Binding-site contacts:
Ligand atom C5 contacts residue LYS203 of chain 1.A at 3.8 Å.
Ligand atom O5 contacts residue ASN190 of chain 1.A at 3.8 Å.
Ligand atom O1 contacts residue NAD1 of chain 1.C at 3.9 Å.
Ligand atom O5 contacts residue PHE182 of chain 1.A at 3.4 Å.
Ligand atom C1 contacts residue NAD1 of chain 1.C at 3.2 Å.
Ligand atom C5 contacts residue HIS334 of chain 1.A at 3.7 Å.
Ligand atom O4 contacts residue LEU183 of chain 1.A at 3.7 Å.
Ligand atom C4 contacts residue GLU202 of chain 1.A at 3.6 Å.
Ligand atom O1 contacts residue LYS120 of chain 1.A at 2.7 Å (salt-bridge).
Ligand atom S1 contacts residue ARG179 of chain 1.A at 3.7 Å.
Ligand atom O3 contacts residue LEU183 of chain 1.A at 3.8 Å.
Ligand atom O8 contacts residue HIS206 of chain 1.A at 3.3 Å (h-bond).
Ligand atom O3 contacts residue LYS185 of chain 1.A at 3.2 Å (salt-bridge).
Ligand atom C4 contacts residue PHE182 of chain 1.A at 3.7 Å (hydrophobic).
Ligand atom O5 contacts residue LEU183 of chain 1.A at 2.6 Å (h-bond).
Ligand atom O2 contacts residue GLU202 of chain 1.A at 2.4 Å (salt-bridge).
Ligand atom O8 contacts residue HIS334 of chain 1.A at 3.4 Å (h-bond).
Ligand atom O7 contacts residue NAD1 of chain 1.C at 3.3 Å.
Ligand atom O4 contacts residue PHE180 of chain 1.A at 3.5 Å.
Ligand atom O2 contacts residue NAD1 of chain 1.C at 3.2 Å.
Ligand atom O8 contacts residue TYR149 of chain 1.A at 2.6 Å (h-bond).
Ligand atom C6 contacts residue LYS203 of chain 1.A at 3.4 Å.
Ligand atom C2 contacts residue GLU202 of chain 1.A at 3.1 Å.
Ligand atom C6 contacts residue HIS206 of chain 1.A at 3.9 Å.
Ligand atom C1 contacts residue HIS206 of chain 1.A at 3.8 Å.
Ligand atom S1 contacts residue LEU183 of chain 1.A at 3.9 Å.
Ligand atom C3 contacts residue NAD1 of chain 1.C at 3.7 Å.
Ligand atom C4 contacts residue ARG179 of chain 1.A at 3.8 Å.
Ligand atom C5 contacts residue ARG179 of chain 1.A at 3.7 Å.
Ligand atom C2 contacts residue NAD1 of chain 1.C at 3.7 Å.
Ligand atom O2 contacts residue LYS120 of chain 1.A at 3.3 Å (salt-bridge).
Ligand atom O4 contacts residue ARG179 of chain 1.A at 2.7 Å (salt-bridge).
Ligand atom O5 contacts residue LYS185 of chain 1.A at 3.7 Å.
Ligand atom O1 contacts residue HIS206 of chain 1.A at 2.9 Å (h-bond).
Ligand atom C6 contacts residue TYR149 of chain 1.A at 3.4 Å (hydrophobic).
Ligand atom O6 contacts residue ARG179 of chain 1.A at 2.9 Å (salt-bridge).
Ligand atom O1 contacts residue GLU202 of chain 1.A at 3.6 Å (salt-bridge).
Ligand atom O7 contacts residue HIS334 of chain 1.A at 2.7 Å (h-bond).
Ligand atom C1 contacts residue LYS120 of chain 1.A at 3.8 Å.
Ligand atom O8 contacts residue NAD1 of chain 1.C at 2.9 Å (h-bond).

Sequence of chain 1.A:
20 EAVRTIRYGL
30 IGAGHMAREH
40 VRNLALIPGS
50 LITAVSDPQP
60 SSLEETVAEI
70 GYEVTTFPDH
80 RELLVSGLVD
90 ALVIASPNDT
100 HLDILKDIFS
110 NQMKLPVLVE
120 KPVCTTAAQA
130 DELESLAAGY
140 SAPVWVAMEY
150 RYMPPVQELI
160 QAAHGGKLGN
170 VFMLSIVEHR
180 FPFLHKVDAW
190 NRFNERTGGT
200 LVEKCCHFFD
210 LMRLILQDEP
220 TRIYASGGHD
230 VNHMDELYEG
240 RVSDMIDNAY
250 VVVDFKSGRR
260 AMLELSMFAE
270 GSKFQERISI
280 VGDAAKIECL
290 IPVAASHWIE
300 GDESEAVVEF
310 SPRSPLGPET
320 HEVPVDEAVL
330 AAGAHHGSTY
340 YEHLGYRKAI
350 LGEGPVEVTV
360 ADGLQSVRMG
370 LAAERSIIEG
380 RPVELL

A small-molecule ligand and the protein it binds are described below.
Small molecule (SMILES): O=S(=O)(O)C[C@H]1O[C@H](O)[C@H](O)[C@@H](O)[C@@H]1O